Sequence of chain 1.A:
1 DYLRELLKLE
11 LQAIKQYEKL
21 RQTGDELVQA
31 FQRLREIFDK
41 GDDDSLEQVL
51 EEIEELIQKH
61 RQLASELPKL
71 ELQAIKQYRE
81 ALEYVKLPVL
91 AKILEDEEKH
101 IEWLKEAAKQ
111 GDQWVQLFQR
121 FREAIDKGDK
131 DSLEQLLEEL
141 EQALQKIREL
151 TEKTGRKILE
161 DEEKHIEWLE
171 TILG

A small-molecule ligand and the protein it binds are described below.
Small molecule (SMILES): FC(F)(F)C1=C2C=CC3=N2->[Zn]24<-N5=C(C=CC5=C(C(F)(F)F)c5ccc1n52)C(C(F)(F)F)=c1ccc(n14)=C3C(F)(F)F

Binding-site contacts:
Ligand atom F23B contacts residue LEU104 of chain 1.A at 3.6 Å.
Ligand atom CHC contacts residue HIS60 of chain 1.A at 3.8 Å.
Ligand atom F21A contacts residue ARG61 of chain 1.A at 3.4 Å.
Ligand atom F22B contacts residue ALA64 of chain 1.A at 3.6 Å.
Ligand atom NC3 contacts residue HIS60 of chain 1.A at 3.0 Å (h-bond).
Ligand atom C1D contacts residue ILE147 of chain 1.A at 3.5 Å (hydrophobic).
Ligand atom C2D contacts residue LEU27 of chain 1.A at 3.6 Å (hydrophobic).
Ligand atom F23D contacts residue LEU144 of chain 1.A at 3.1 Å.
Ligand atom F22C contacts residue LEU20 of chain 1.A at 2.8 Å.
Ligand atom F23B contacts residue ALA107 of chain 1.A at 3.6 Å.
Ligand atom ND4 contacts residue HIS60 of chain 1.A at 3.2 Å (h-bond).
Ligand atom CHA contacts residue HIS60 of chain 1.A at 3.8 Å.
Ligand atom C3C contacts residue GLY24 of chain 1.A at 3.6 Å.
Ligand atom F21A contacts residue VAL115 of chain 1.A at 3.2 Å.
Ligand atom C1FC contacts residue ARG21 of chain 1.A at 3.7 Å.
Ligand atom C3B contacts residue LEU20 of chain 1.A at 3.7 Å (hydrophobic).
Ligand atom F23B contacts residue ALA108 of chain 1.A at 3.3 Å.
Ligand atom ND4 contacts residue ILE147 of chain 1.A at 3.8 Å.
Ligand atom C3A contacts residue ALA64 of chain 1.A at 3.6 Å (hydrophobic).
Ligand atom F21A contacts residue GLY111 of chain 1.A at 2.9 Å.
Ligand atom F21B contacts residue LEU104 of chain 1.A at 3.3 Å.
Ligand atom F21C contacts residue LEU20 of chain 1.A at 3.1 Å.
Ligand atom F22D contacts residue ILE147 of chain 1.A at 3.4 Å.
Ligand atom C1FD contacts residue LEU144 of chain 1.A at 3.6 Å (hydrophobic).
Ligand atom CHD contacts residue ILE147 of chain 1.A at 3.8 Å (hydrophobic).
Ligand atom F22C contacts residue ARG21 of chain 1.A at 3.0 Å.
Ligand atom C1C contacts residue HIS60 of chain 1.A at 3.5 Å.
Ligand atom F22A contacts residue ARG61 of chain 1.A at 3.3 Å.
Ligand atom NA1 contacts residue HIS60 of chain 1.A at 3.4 Å (h-bond).
Ligand atom F21C contacts residue ARG21 of chain 1.A at 3.4 Å.
Ligand atom ZN contacts residue HIS60 of chain 1.A at 2.1 Å.
Ligand atom NB2 contacts residue HIS60 of chain 1.A at 3.2 Å (h-bond).
Ligand atom C1C contacts residue THR151 of chain 1.A at 3.7 Å.
Ligand atom F21D contacts residue ARG148 of chain 1.A at 3.7 Å.
Ligand atom C2C contacts residue GLY24 of chain 1.A at 3.6 Å.
Ligand atom F23D contacts residue LEU27 of chain 1.A at 3.3 Å.
Ligand atom C2B contacts residue LEU20 of chain 1.A at 3.6 Å (hydrophobic).
Ligand atom F22D contacts residue LEU144 of chain 1.A at 3.1 Å.
Ligand atom F21D contacts residue VAL28 of chain 1.A at 3.5 Å.
Ligand atom F23A contacts residue VAL115 of chain 1.A at 3.7 Å.